Binding-site contacts:
Ligand atom O7 contacts residue ASN163 of chain 1.B at 4.2 Å.
Ligand atom C2 contacts residue GLU130 of chain 1.B at 4.2 Å.
Ligand atom O5 contacts residue ASN163 of chain 1.B at 2.4 Å (h-bond).
Ligand atom C4 contacts residue ASN163 of chain 1.B at 4.2 Å.
Ligand atom C7 contacts residue ASN163 of chain 1.B at 3.8 Å.
Ligand atom C3 contacts residue GLU130 of chain 1.B at 3.9 Å.
Ligand atom C5 contacts residue ASN163 of chain 1.B at 3.7 Å.
Ligand atom C1 contacts residue ASN163 of chain 1.B at 1.4 Å.
Ligand atom C7 contacts residue GLN113 of chain 1.B at 4.5 Å.
Ligand atom N2 contacts residue ASN163 of chain 1.B at 2.9 Å (h-bond).
Ligand atom N2 contacts residue GLN113 of chain 1.B at 4.2 Å.
Ligand atom C2 contacts residue ASN163 of chain 1.B at 2.4 Å.
Ligand atom C1 contacts residue GLU130 of chain 1.B at 4.2 Å.
Ligand atom C3 contacts residue ASN163 of chain 1.B at 3.8 Å.
Ligand atom N2 contacts residue GLU130 of chain 1.B at 4.0 Å.
Ligand atom C8 contacts residue GLN113 of chain 1.B at 3.6 Å.

Sequence of chain 1.B:
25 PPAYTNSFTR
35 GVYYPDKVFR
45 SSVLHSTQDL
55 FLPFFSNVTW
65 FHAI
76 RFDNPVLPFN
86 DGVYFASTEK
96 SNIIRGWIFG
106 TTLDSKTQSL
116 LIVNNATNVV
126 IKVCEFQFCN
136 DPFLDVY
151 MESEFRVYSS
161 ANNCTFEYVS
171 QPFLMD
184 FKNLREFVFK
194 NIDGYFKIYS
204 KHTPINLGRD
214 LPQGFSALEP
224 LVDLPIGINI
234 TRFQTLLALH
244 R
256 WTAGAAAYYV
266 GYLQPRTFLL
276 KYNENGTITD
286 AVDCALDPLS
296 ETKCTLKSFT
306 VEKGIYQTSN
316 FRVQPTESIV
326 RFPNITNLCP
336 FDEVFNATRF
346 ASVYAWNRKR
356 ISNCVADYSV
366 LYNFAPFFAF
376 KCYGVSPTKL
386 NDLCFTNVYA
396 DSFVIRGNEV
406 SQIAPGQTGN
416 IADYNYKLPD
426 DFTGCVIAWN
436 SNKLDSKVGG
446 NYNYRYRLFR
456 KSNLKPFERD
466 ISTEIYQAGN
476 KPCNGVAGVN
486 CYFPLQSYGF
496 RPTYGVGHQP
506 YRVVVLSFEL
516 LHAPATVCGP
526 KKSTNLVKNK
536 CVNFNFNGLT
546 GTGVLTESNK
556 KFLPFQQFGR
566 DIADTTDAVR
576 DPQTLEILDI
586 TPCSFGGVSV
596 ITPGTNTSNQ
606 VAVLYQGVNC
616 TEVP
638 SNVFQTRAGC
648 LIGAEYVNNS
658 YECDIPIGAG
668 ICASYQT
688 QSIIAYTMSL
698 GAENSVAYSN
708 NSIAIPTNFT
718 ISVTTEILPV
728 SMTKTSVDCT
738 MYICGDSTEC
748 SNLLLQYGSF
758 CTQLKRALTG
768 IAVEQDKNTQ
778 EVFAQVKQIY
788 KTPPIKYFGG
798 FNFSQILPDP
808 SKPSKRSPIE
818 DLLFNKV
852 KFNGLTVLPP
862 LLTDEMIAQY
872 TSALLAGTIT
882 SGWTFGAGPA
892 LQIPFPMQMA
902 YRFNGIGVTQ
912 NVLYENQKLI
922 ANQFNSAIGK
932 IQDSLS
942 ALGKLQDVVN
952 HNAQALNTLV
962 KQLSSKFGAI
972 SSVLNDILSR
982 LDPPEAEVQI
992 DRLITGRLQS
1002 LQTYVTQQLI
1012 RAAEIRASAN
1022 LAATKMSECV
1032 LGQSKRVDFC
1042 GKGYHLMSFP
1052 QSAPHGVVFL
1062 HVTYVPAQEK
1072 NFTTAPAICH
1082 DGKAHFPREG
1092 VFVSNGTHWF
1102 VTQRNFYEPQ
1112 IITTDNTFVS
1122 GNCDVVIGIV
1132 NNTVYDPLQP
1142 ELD

This small molecule binds to this protein.
Small molecule (SMILES): CC(=O)N[C@@H]1[C@@H](O)[C@H](O)[C@@H](CO)O[C@H]1O